This protein binds this small molecule.
Small molecule (SMILES): NC(=O)N1c2ccccc2C=Cc2ccccc21

Binding-site contacts:
Ligand atom C02 contacts residue PRO70 of chain 1.B at 3.8 Å (hydrophobic).
Ligand atom C06 contacts residue MET67 of chain 1.B at 3.7 Å (hydrophobic).
Ligand atom C03 contacts residue LEU80 of chain 1.B at 3.8 Å (hydrophobic).
Ligand atom C07 contacts residue LEU114 of chain 1.B at 4.0 Å (hydrophobic).
Ligand atom C02 contacts residue TYR28 of chain 1.B at 4.0 Å (hydrophobic).
Ligand atom C06 contacts residue PRO82 of chain 1.B at 3.9 Å (hydrophobic).
Ligand atom C09 contacts residue PRO81 of chain 1.B at 3.8 Å (hydrophobic).
Ligand atom C03 contacts residue TYR28 of chain 1.B at 3.9 Å (hydrophobic).
Ligand atom C03 contacts residue PRO79 of chain 1.B at 3.7 Å (hydrophobic).
Ligand atom C06 contacts residue GLN32 of chain 1.B at 3.2 Å.
Ligand atom C14 contacts residue PRO81 of chain 1.B at 3.8 Å (hydrophobic).
Ligand atom N18 contacts residue PRO79 of chain 1.B at 3.5 Å.
Ligand atom C10 contacts residue PRO115 of chain 1.B at 4.0 Å (hydrophobic).
Ligand atom C11 contacts residue PRO81 of chain 1.B at 3.7 Å (hydrophobic).
Ligand atom N15 contacts residue PRO81 of chain 1.B at 4.1 Å.
Ligand atom O17 contacts residue PRO79 of chain 1.B at 3.8 Å.
Ligand atom C01 contacts residue PRO81 of chain 1.B at 3.8 Å (hydrophobic).
Ligand atom C06 contacts residue PRO81 of chain 1.B at 3.8 Å (hydrophobic).
Ligand atom C07 contacts residue GLN32 of chain 1.B at 3.7 Å.
Ligand atom C10 contacts residue ARG113 of chain 1.B at 3.7 Å.
Ligand atom C01 contacts residue GLN32 of chain 1.B at 3.7 Å.
Ligand atom C07 contacts residue ARG113 of chain 1.B at 3.7 Å.
Ligand atom C02 contacts residue SER66 of chain 1.B at 4.0 Å.
Ligand atom C01 contacts residue PRO82 of chain 1.B at 3.7 Å (hydrophobic).
Ligand atom C02 contacts residue PRO81 of chain 1.B at 3.6 Å (hydrophobic).
Ligand atom C04 contacts residue PRO81 of chain 1.B at 3.6 Å (hydrophobic).
Ligand atom C13 contacts residue PRO79 of chain 1.B at 3.9 Å (hydrophobic).
Ligand atom C13 contacts residue PRO81 of chain 1.B at 3.6 Å (hydrophobic).
Ligand atom C07 contacts residue PRO81 of chain 1.B at 4.1 Å (hydrophobic).
Ligand atom N15 contacts residue PRO79 of chain 1.B at 3.8 Å.
Ligand atom C02 contacts residue LEU80 of chain 1.B at 3.4 Å (hydrophobic).
Ligand atom C10 contacts residue PRO81 of chain 1.B at 3.8 Å (hydrophobic).
Ligand atom C12 contacts residue PRO81 of chain 1.B at 3.6 Å (hydrophobic).
Ligand atom C03 contacts residue PRO81 of chain 1.B at 3.7 Å (hydrophobic).
Ligand atom C01 contacts residue SER66 of chain 1.B at 3.3 Å.
Ligand atom C11 contacts residue PRO115 of chain 1.B at 4.1 Å (hydrophobic).
Ligand atom C16 contacts residue PRO79 of chain 1.B at 3.5 Å (hydrophobic).
Ligand atom C08 contacts residue ARG113 of chain 1.B at 3.8 Å.
Ligand atom C05 contacts residue PRO81 of chain 1.B at 3.5 Å (hydrophobic).
Ligand atom C05 contacts residue GLN32 of chain 1.B at 4.0 Å.

Sequence of chain 1.B:
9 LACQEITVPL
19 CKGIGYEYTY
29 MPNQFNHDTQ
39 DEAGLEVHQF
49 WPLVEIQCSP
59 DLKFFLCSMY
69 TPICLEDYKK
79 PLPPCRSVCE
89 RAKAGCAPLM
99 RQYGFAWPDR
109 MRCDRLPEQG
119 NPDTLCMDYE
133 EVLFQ